Binding-site contacts:
Ligand atom C4 contacts residue ASN259 of chain 44.O at 4.2 Å.
Ligand atom O5 contacts residue ASN259 of chain 44.O at 2.3 Å (h-bond).
Ligand atom O4 contacts residue LYS181 of chain 44.N at 2.7 Å (salt-bridge).
Ligand atom C7 contacts residue ASN259 of chain 44.O at 3.2 Å.
Ligand atom N2 contacts residue ASN259 of chain 44.O at 2.8 Å (h-bond).
Ligand atom C4 contacts residue LYS181 of chain 44.N at 3.6 Å.
Ligand atom O4 contacts residue PHE118 of chain 44.N at 4.1 Å.
Ligand atom C3 contacts residue ASN259 of chain 44.O at 3.7 Å.
Ligand atom C2 contacts residue ASN259 of chain 44.O at 2.4 Å.
Ligand atom C1 contacts residue ASN259 of chain 44.O at 1.4 Å.
Ligand atom C5 contacts residue LYS181 of chain 44.N at 3.4 Å.
Ligand atom C8 contacts residue LEU257 of chain 44.O at 4.1 Å (hydrophobic).
Ligand atom O7 contacts residue ASN259 of chain 44.O at 3.2 Å (h-bond).
Ligand atom O3 contacts residue LYS115 of chain 44.N at 3.6 Å (salt-bridge).
Ligand atom C5 contacts residue ASN259 of chain 44.O at 3.6 Å.
Ligand atom C3 contacts residue LYS115 of chain 44.N at 4.3 Å.
Ligand atom C8 contacts residue ASN259 of chain 44.O at 4.2 Å.
Ligand atom C8 contacts residue THR116 of chain 44.N at 4.3 Å.
Ligand atom O6 contacts residue LYS181 of chain 44.N at 3.4 Å (salt-bridge).
Ligand atom C8 contacts residue ALA258 of chain 44.O at 3.7 Å (hydrophobic).
Ligand atom N2 contacts residue THR116 of chain 44.N at 4.1 Å.
Ligand atom C6 contacts residue LYS181 of chain 44.N at 3.4 Å.

The small molecule below binds the protein below.
Small molecule (SMILES): CC(=O)N[C@@H]1[C@@H](O)[C@H](O)[C@@H](CO)O[C@H]1O

Sequence of chain 44.N:
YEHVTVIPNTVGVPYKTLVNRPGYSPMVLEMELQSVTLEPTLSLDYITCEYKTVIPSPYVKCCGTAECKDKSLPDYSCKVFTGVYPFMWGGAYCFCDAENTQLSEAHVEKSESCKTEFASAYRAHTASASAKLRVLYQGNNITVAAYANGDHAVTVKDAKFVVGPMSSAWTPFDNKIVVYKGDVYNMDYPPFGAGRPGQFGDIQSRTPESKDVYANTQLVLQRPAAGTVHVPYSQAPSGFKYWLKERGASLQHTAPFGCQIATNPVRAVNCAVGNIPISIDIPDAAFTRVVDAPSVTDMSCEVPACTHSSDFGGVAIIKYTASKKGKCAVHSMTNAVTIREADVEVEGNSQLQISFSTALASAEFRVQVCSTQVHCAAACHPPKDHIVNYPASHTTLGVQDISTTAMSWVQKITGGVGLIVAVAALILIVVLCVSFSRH

Sequence of chain 44.O:
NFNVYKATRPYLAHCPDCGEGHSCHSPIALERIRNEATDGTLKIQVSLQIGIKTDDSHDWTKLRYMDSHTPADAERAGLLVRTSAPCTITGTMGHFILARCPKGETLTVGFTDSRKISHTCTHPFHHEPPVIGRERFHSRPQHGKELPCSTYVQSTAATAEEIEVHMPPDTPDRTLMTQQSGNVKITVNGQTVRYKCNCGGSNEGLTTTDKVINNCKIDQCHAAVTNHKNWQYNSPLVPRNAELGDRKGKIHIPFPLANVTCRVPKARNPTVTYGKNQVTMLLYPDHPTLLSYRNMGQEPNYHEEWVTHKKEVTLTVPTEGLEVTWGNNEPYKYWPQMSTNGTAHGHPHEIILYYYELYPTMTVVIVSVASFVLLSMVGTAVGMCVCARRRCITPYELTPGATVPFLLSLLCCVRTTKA